This small molecule binds to this protein.
Small molecule (SMILES): CC(C)C[C@H](NC(=O)[C@H](CCc1ccccc1)NC(=O)CN1CCOCC1)C(=O)N[C@@H](Cc1ccccc1)C(=O)N[C@@H](CC(C)C)[C@@H](O)[C@H](C)CO

Sequence of chain 1.I:
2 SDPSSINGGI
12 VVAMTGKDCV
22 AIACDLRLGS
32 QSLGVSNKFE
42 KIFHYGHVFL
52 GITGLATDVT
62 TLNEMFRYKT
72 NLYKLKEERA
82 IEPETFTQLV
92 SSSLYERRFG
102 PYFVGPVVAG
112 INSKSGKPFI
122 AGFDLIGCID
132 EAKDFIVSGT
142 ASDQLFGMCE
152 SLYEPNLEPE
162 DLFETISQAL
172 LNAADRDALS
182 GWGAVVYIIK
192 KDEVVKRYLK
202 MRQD

Binding-site contacts:
Ligand atom O48 contacts residue GLY47 of chain 1.H at 2.8 Å (h-bond).
Ligand atom C59 contacts residue MES1 of chain 1.GA at 3.0 Å.
Ligand atom O48 contacts residue THR1 of chain 1.H at 2.2 Å (h-bond).
Ligand atom O9 contacts residue ASP125 of chain 1.I at 3.5 Å.
Ligand atom C27 contacts residue THR21 of chain 1.H at 3.5 Å.
Ligand atom C44 contacts residue THR1 of chain 1.H at 3.5 Å.
Ligand atom C15 contacts residue ILE127 of chain 1.I at 3.8 Å (hydrophobic).
Ligand atom C42 contacts residue THR1 of chain 1.H at 2.3 Å.
Ligand atom C43 contacts residue THR1 of chain 1.H at 2.7 Å.
Ligand atom O21 contacts residue GLN22 of chain 1.H at 3.7 Å.
Ligand atom C43 contacts residue GLY47 of chain 1.H at 3.5 Å.
Ligand atom C34 contacts residue GLY47 of chain 1.H at 3.7 Å.
Ligand atom C27 contacts residue SER20 of chain 1.H at 3.8 Å.
Ligand atom O48 contacts residue MES1 of chain 1.GA at 2.8 Å (h-bond).
Ligand atom N41 contacts residue GLY47 of chain 1.H at 3.0 Å (h-bond).
Ligand atom C39 contacts residue GLY47 of chain 1.H at 3.6 Å.
Ligand atom C51 contacts residue THR1 of chain 1.H at 1.5 Å.
Ligand atom O60 contacts residue THR1 of chain 1.H at 3.1 Å (h-bond).
Ligand atom C5 contacts residue GLN22 of chain 1.H at 3.3 Å.
Ligand atom C27 contacts residue ALA27 of chain 1.H at 3.4 Å (hydrophobic).
Ligand atom O29 contacts residue ALA49 of chain 1.H at 3.1 Å (h-bond).
Ligand atom C58 contacts residue THR1 of chain 1.H at 2.5 Å.
Ligand atom O40 contacts residue THR21 of chain 1.H at 3.1 Å (h-bond).
Ligand atom N22 contacts residue ASP125 of chain 1.I at 3.3 Å (salt-bridge).
Ligand atom C58 contacts residue GLY168 of chain 1.H at 3.3 Å.
Ligand atom C45 contacts residue ALA49 of chain 1.H at 3.7 Å (hydrophobic).
Ligand atom C59 contacts residue THR1 of chain 1.H at 2.5 Å.
Ligand atom C47 contacts residue THR1 of chain 1.H at 1.4 Å.
Ligand atom O60 contacts residue MES1 of chain 1.GA at 1.6 Å (h-bond).
Ligand atom O48 contacts residue ALA46 of chain 1.H at 3.5 Å.
Ligand atom C31 contacts residue GLY47 of chain 1.H at 3.4 Å.
Ligand atom C19 contacts residue THR48 of chain 1.H at 3.7 Å.
Ligand atom N30 contacts residue THR21 of chain 1.H at 3.0 Å (h-bond).
Ligand atom O40 contacts residue SER20 of chain 1.H at 3.5 Å (h-bond).
Ligand atom C17 contacts residue ARG99 of chain 1.I at 3.7 Å.
Ligand atom C23 contacts residue THR21 of chain 1.H at 3.4 Å.
Ligand atom C46 contacts residue SER20 of chain 1.H at 3.6 Å.
Ligand atom C28 contacts residue THR21 of chain 1.H at 3.7 Å.
Ligand atom N41 contacts residue THR1 of chain 1.H at 3.6 Å.
Ligand atom C11 contacts residue ASP125 of chain 1.I at 3.7 Å.

Sequence of chain 1.H:
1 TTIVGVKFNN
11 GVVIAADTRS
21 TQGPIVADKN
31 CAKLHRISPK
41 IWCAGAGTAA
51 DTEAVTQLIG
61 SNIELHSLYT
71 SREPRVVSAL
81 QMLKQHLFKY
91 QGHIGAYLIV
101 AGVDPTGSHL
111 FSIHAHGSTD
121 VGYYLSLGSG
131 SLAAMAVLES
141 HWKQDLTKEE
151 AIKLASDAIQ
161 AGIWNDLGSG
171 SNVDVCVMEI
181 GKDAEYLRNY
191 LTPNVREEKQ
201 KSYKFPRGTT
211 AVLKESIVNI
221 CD